Binding-site contacts:
Ligand atom C11 contacts residue MET32 of chain 3.A at 3.8 Å (hydrophobic).
Ligand atom O04 contacts residue PHE66 of chain 3.A at 3.7 Å.
Ligand atom C01 contacts residue PHE66 of chain 3.A at 4.2 Å (hydrophobic).
Ligand atom C02 contacts residue ILE79 of chain 3.A at 3.8 Å (hydrophobic).
Ligand atom C22 contacts residue ILE79 of chain 3.A at 3.9 Å (hydrophobic).
Ligand atom C33 contacts residue ASP70 of chain 3.A at 4.4 Å.
Ligand atom C30 contacts residue MET32 of chain 3.A at 4.1 Å (hydrophobic).
Ligand atom O03 contacts residue MET32 of chain 3.A at 3.2 Å (h-bond).
Ligand atom C24 contacts residue GLY82 of chain 3.A at 4.1 Å.
Ligand atom O02 contacts residue LEU36 of chain 3.A at 3.6 Å.
Ligand atom C31 contacts residue PHE66 of chain 3.A at 3.6 Å (hydrophobic).
Ligand atom O02 contacts residue PHE66 of chain 3.A at 3.5 Å.
Ligand atom O04 contacts residue MET32 of chain 3.A at 3.0 Å.
Ligand atom N03 contacts residue PHE66 of chain 3.A at 4.3 Å.
Ligand atom C23 contacts residue PHE66 of chain 3.A at 4.1 Å (hydrophobic).
Ligand atom C29 contacts residue MET32 of chain 3.A at 4.4 Å (hydrophobic).
Ligand atom C32 contacts residue PHE66 of chain 3.A at 4.0 Å (hydrophobic).
Ligand atom C32 contacts residue MET67 of chain 3.A at 4.4 Å (hydrophobic).
Ligand atom C24 contacts residue ARG83 of chain 3.A at 4.2 Å.
Ligand atom N03 contacts residue ILE79 of chain 3.A at 4.3 Å.
Ligand atom C01 contacts residue MET32 of chain 3.A at 4.0 Å (hydrophobic).
Ligand atom C33 contacts residue PHE66 of chain 3.A at 3.5 Å (hydrophobic).
Ligand atom C33 contacts residue MET67 of chain 3.A at 4.4 Å (hydrophobic).
Ligand atom C25 contacts residue ARG83 of chain 3.A at 3.8 Å.
Ligand atom N05 contacts residue PHE66 of chain 3.A at 3.8 Å.
Ligand atom C04 contacts residue MET32 of chain 3.A at 3.6 Å (hydrophobic).
Ligand atom C24 contacts residue GLU81 of chain 3.A at 4.3 Å.
Ligand atom O06 contacts residue MET32 of chain 3.A at 3.9 Å.
Ligand atom C30 contacts residue PHE66 of chain 3.A at 3.7 Å (hydrophobic).
Ligand atom C25 contacts residue ILE79 of chain 3.A at 3.8 Å (hydrophobic).
Ligand atom C23 contacts residue GLY82 of chain 3.A at 4.2 Å.
Ligand atom O02 contacts residue GLY82 of chain 3.A at 3.6 Å.

Sequence of chain 3.A:
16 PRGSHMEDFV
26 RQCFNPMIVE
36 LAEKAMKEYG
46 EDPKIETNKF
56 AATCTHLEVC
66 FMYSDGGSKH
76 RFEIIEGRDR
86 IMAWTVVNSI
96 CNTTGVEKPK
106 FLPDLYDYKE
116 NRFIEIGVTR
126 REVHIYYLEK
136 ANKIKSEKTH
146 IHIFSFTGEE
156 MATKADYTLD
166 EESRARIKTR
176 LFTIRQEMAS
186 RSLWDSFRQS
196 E

A small-molecule ligand and the protein it binds are described below.
Small molecule (SMILES): C[C@H](C[C@@H](C[C@H](C[C@@H](C[C@@H](CCN1CCCC1=O)N1CCCC1=O)N1CCCC1=O)N1CCCC1=O)N1CCCC1=O)N1CCCC1=O